Sequence of chain 1.A:
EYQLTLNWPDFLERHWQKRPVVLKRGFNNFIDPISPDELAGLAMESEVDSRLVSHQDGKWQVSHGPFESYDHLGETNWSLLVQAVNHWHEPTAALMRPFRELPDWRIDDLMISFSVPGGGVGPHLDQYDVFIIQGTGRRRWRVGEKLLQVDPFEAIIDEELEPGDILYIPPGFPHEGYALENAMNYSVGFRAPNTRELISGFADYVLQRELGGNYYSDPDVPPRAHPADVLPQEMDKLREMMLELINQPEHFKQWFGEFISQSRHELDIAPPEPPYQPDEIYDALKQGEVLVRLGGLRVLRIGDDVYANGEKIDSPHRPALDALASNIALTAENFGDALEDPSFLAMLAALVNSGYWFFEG

Binding-site contacts:
Ligand atom O5 contacts residue ASP161 of chain 1.A at 4.1 Å.
Ligand atom C3 contacts residue CO1 of chain 1.B at 4.2 Å.
Ligand atom C2 contacts residue HIS159 of chain 1.A at 3.5 Å.
Ligand atom C2 contacts residue HIS221 of chain 1.A at 4.2 Å.
Ligand atom C5 contacts residue LEU116 of chain 1.A at 3.9 Å (hydrophobic).
Ligand atom C1 contacts residue HIS159 of chain 1.A at 3.3 Å.
Ligand atom C5 contacts residue TRP176 of chain 1.A at 4.0 Å (hydrophobic).
Ligand atom O5 contacts residue CO1 of chain 1.B at 2.1 Å.
Ligand atom O3 contacts residue ARG174 of chain 1.A at 3.5 Å (salt-bridge).
Ligand atom C1 contacts residue CO1 of chain 1.B at 2.8 Å.
Ligand atom O1 contacts residue HIS159 of chain 1.A at 4.1 Å.
Ligand atom O2 contacts residue ASP161 of chain 1.A at 3.2 Å (salt-bridge).
Ligand atom C4 contacts residue MET146 of chain 1.A at 3.8 Å (hydrophobic).
Ligand atom O5 contacts residue HIS159 of chain 1.A at 3.0 Å (h-bond).
Ligand atom O5 contacts residue TRP176 of chain 1.A at 3.8 Å.
Ligand atom O1 contacts residue ARG86 of chain 1.A at 4.0 Å.
Ligand atom C2 contacts residue CO1 of chain 1.B at 2.8 Å.
Ligand atom C5 contacts residue MET146 of chain 1.A at 4.3 Å (hydrophobic).
Ligand atom O1 contacts residue CO1 of chain 1.B at 4.0 Å.
Ligand atom C4 contacts residue LEU116 of chain 1.A at 3.8 Å (hydrophobic).
Ligand atom O2 contacts residue HIS159 of chain 1.A at 2.8 Å (h-bond).
Ligand atom O4 contacts residue SER148 of chain 1.A at 3.6 Å.
Ligand atom O5 contacts residue HIS221 of chain 1.A at 3.1 Å (h-bond).
Ligand atom C3 contacts residue MET146 of chain 1.A at 3.7 Å (hydrophobic).
Ligand atom O3 contacts residue MET146 of chain 1.A at 3.9 Å.
Ligand atom C4 contacts residue TRP176 of chain 1.A at 4.2 Å (hydrophobic).
Ligand atom O3 contacts residue ASN231 of chain 1.A at 4.0 Å.
Ligand atom O4 contacts residue ARG174 of chain 1.A at 2.7 Å (salt-bridge).
Ligand atom O2 contacts residue CO1 of chain 1.B at 2.2 Å.
Ligand atom O4 contacts residue LEU116 of chain 1.A at 4.3 Å.
Ligand atom C5 contacts residue SER148 of chain 1.A at 3.7 Å.
Ligand atom C1 contacts residue MET146 of chain 1.A at 4.2 Å (hydrophobic).
Ligand atom O3 contacts residue SER148 of chain 1.A at 3.0 Å (h-bond).
Ligand atom C5 contacts residue ARG174 of chain 1.A at 3.5 Å.
Ligand atom O1 contacts residue MET146 of chain 1.A at 3.7 Å.
Ligand atom C3 contacts residue SER233 of chain 1.A at 4.2 Å.
Ligand atom C3 contacts residue TRP176 of chain 1.A at 4.0 Å (hydrophobic).
Ligand atom O4 contacts residue TRP176 of chain 1.A at 3.9 Å.
Ligand atom C4 contacts residue VAL156 of chain 1.A at 4.1 Å (hydrophobic).
Ligand atom O1 contacts residue VAL156 of chain 1.A at 4.2 Å.

A protein and the small-molecule ligand that binds it are described below.
Small molecule (SMILES): O=C(O)CCC(=O)C(=O)O